Sequence of chain 1.F:
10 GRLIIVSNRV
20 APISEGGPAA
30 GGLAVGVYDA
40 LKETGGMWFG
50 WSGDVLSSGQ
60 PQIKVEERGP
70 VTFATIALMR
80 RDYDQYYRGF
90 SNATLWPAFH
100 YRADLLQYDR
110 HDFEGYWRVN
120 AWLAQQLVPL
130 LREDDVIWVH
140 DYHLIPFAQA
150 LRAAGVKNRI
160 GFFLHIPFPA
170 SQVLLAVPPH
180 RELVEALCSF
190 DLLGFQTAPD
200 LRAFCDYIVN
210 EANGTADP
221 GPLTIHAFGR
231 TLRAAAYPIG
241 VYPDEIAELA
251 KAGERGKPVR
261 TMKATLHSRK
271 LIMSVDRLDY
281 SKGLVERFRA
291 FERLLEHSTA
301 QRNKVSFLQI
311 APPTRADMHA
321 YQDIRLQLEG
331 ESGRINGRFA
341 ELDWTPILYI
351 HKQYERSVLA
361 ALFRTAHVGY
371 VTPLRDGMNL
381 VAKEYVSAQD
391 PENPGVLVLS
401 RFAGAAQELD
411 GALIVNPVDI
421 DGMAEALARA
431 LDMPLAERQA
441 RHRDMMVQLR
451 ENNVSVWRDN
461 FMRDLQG

A small-molecule ligand and the protein it binds are described below.
Small molecule (SMILES): O=C(O)C(=O)O

Binding-site contacts:
Ligand atom C2 contacts residue TYR354 of chain 1.F at 3.9 Å (hydrophobic).
Ligand atom O6 contacts residue ILE350 of chain 1.F at 4.3 Å.
Ligand atom O4 contacts residue LYS352 of chain 1.F at 3.1 Å (salt-bridge).
Ligand atom O5 contacts residue GLN353 of chain 1.F at 3.2 Å (h-bond).
Ligand atom C1 contacts residue GLN353 of chain 1.F at 4.0 Å.
Ligand atom C2 contacts residue LYS352 of chain 1.F at 3.5 Å.
Ligand atom O6 contacts residue LYS352 of chain 1.F at 3.4 Å.
Ligand atom O3 contacts residue TYR354 of chain 1.F at 3.3 Å.
Ligand atom C1 contacts residue TYR354 of chain 1.F at 4.0 Å (hydrophobic).
Ligand atom O3 contacts residue GLN353 of chain 1.F at 4.4 Å.
Ligand atom O6 contacts residue TYR354 of chain 1.F at 2.8 Å (h-bond).